Sequence of chain 1.A:
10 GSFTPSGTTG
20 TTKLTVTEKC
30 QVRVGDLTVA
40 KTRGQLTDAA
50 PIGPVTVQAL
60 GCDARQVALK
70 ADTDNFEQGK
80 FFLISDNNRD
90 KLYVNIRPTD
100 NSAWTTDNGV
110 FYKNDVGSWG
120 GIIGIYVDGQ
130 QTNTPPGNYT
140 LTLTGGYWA

This protein binds this small molecule.
Small molecule (SMILES): O=C(N[C@H](CO)[C@H](O)c1ccc([N+](=O)[O-])cc1)C(Cl)Cl

Binding-site contacts:
Ligand atom O9B contacts residue BRX1 of chain 1.K at 0.3 Å (h-bond).
Ligand atom C5 contacts residue BRX1 of chain 1.K at 0.2 Å.
Ligand atom CL2 contacts residue TYR125 of chain 1.A at 4.0 Å.
Ligand atom N2 contacts residue BRX1 of chain 1.K at 0.4 Å (h-bond).
Ligand atom CL2 contacts residue BRX1 of chain 1.K at 0.4 Å.
Ligand atom C11 contacts residue BRX1 of chain 1.K at 0.2 Å.
Ligand atom C2 contacts residue BRX1 of chain 1.K at 0.1 Å.
Ligand atom CL2 contacts residue ILE121 of chain 1.A at 4.0 Å.
Ligand atom CL1 contacts residue PRO50 of chain 1.A at 4.0 Å.
Ligand atom C4 contacts residue BRX1 of chain 1.K at 0.6 Å.
Ligand atom O2 contacts residue GLY52 of chain 1.A at 4.0 Å.
Ligand atom CL1 contacts residue TYR125 of chain 1.A at 3.9 Å.
Ligand atom C6 contacts residue BRX1 of chain 1.K at 0.1 Å.
Ligand atom O2 contacts residue PRO50 of chain 1.A at 3.5 Å.
Ligand atom C2 contacts residue PRO50 of chain 1.A at 3.9 Å (hydrophobic).
Ligand atom C10 contacts residue PRO53 of chain 1.A at 3.8 Å (hydrophobic).
Ligand atom CL2 contacts residue THR98 of chain 1.A at 3.9 Å.
Ligand atom O4 contacts residue BRX1 of chain 1.K at 0.7 Å (h-bond).
Ligand atom O5 contacts residue BRX1 of chain 1.K at 0.3 Å (h-bond).
Ligand atom CL1 contacts residue GLY52 of chain 1.A at 3.2 Å.
Ligand atom O9B contacts residue ILE121 of chain 1.A at 3.6 Å.
Ligand atom C8 contacts residue BRX1 of chain 1.K at 0.1 Å.
Ligand atom CL2 contacts residue GLY123 of chain 1.A at 3.8 Å.
Ligand atom C1 contacts residue TYR125 of chain 1.A at 3.6 Å (hydrophobic).
Ligand atom O2 contacts residue BRX1 of chain 1.K at 0.8 Å (h-bond).
Ligand atom CL1 contacts residue ILE51 of chain 1.A at 4.1 Å.
Ligand atom C3 contacts residue BRX1 of chain 1.K at 0.1 Å.
Ligand atom C9 contacts residue BRX1 of chain 1.K at 0.1 Å.
Ligand atom CL1 contacts residue ILE124 of chain 1.A at 3.4 Å.
Ligand atom CL2 contacts residue PRO53 of chain 1.A at 3.6 Å.
Ligand atom CL1 contacts residue BRX1 of chain 1.K at 0.3 Å.
Ligand atom CL1 contacts residue GLY123 of chain 1.A at 3.6 Å.
Ligand atom CL1 contacts residue PRO53 of chain 1.A at 3.9 Å.
Ligand atom O2 contacts residue PRO53 of chain 1.A at 4.0 Å.
Ligand atom C10 contacts residue BRX1 of chain 1.K at 0.2 Å.
Ligand atom O9A contacts residue BRX1 of chain 1.K at 0.3 Å (h-bond).
Ligand atom N9 contacts residue BRX1 of chain 1.K at 0.2 Å (h-bond).
Ligand atom O9A contacts residue PRO53 of chain 1.A at 4.1 Å.
Ligand atom C1 contacts residue BRX1 of chain 1.K at 0.2 Å.
Ligand atom C7 contacts residue BRX1 of chain 1.K at 0.1 Å.